Sequence of chain 1.D:
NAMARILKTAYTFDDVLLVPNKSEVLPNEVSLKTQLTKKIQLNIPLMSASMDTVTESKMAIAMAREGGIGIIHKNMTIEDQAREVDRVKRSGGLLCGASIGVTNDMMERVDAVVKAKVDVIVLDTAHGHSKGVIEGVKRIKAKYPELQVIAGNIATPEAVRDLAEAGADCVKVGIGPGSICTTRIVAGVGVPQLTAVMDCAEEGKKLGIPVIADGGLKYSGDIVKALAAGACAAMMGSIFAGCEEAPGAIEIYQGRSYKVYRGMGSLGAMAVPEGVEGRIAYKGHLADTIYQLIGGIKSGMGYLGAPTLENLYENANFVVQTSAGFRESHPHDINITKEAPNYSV

The protein below binds the small molecule below.
Small molecule (SMILES): C=C(C)c1cccc(C(C)(C)NC(=O)Nc2ccc(Cl)c(N[C@@H]3O[C@H](CO)[C@H](O)[C@H]3O)c2)c1

Sequence of chain 1.A:
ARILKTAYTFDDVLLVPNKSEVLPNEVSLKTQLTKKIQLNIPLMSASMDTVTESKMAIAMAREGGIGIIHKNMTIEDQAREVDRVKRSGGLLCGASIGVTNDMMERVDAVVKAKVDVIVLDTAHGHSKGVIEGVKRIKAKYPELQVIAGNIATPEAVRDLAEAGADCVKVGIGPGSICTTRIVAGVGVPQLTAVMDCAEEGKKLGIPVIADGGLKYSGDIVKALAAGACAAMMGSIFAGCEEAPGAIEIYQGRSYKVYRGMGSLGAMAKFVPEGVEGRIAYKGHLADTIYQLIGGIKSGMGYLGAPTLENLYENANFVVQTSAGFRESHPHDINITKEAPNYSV

Binding-site contacts:
Ligand atom C19 contacts residue SER315 of chain 1.D at 3.6 Å.
Ligand atom O5 contacts residue HIS128 of chain 1.A at 3.0 Å (h-bond).
Ligand atom C19 contacts residue PRO28 of chain 1.D at 3.8 Å (hydrophobic).
Ligand atom C8 contacts residue IMP1 of chain 1.E at 3.6 Å.
Ligand atom C12 contacts residue GLU290 of chain 1.A at 3.7 Å.
Ligand atom C12 contacts residue GLY266 of chain 1.A at 3.7 Å.
Ligand atom C7 contacts residue ALA127 of chain 1.A at 3.8 Å (hydrophobic).
Ligand atom C26 contacts residue THR126 of chain 1.A at 3.6 Å.
Ligand atom C10 contacts residue GLU290 of chain 1.A at 3.6 Å.
Ligand atom C7 contacts residue IMP1 of chain 1.E at 3.6 Å.
Ligand atom C18 contacts residue SER315 of chain 1.D at 3.5 Å.
Ligand atom C2 contacts residue GLY266 of chain 1.A at 3.5 Å.
Ligand atom CL1 contacts residue HIS128 of chain 1.A at 3.7 Å.
Ligand atom C4 contacts residue GLY266 of chain 1.A at 3.7 Å.
Ligand atom C12 contacts residue MET271 of chain 1.A at 3.6 Å (hydrophobic).
Ligand atom N4 contacts residue GLU290 of chain 1.A at 3.0 Å (salt-bridge).
Ligand atom C9 contacts residue TYR319 of chain 1.D at 3.9 Å (hydrophobic).
Ligand atom C3 contacts residue GLY266 of chain 1.A at 3.5 Å.
Ligand atom C9 contacts residue THR184 of chain 1.A at 3.4 Å.
Ligand atom O4 contacts residue THR126 of chain 1.A at 3.3 Å.
Ligand atom C12 contacts residue VAL288 of chain 1.A at 3.9 Å (hydrophobic).
Ligand atom O5 contacts residue SER131 of chain 1.A at 3.0 Å (h-bond).
Ligand atom N3 contacts residue GLU290 of chain 1.A at 3.2 Å (salt-bridge).
Ligand atom C9 contacts residue IMP1 of chain 1.E at 3.4 Å.
Ligand atom O6 contacts residue SER131 of chain 1.A at 2.8 Å (h-bond).
Ligand atom C1 contacts residue GLY266 of chain 1.A at 3.8 Å.
Ligand atom C18 contacts residue TYR319 of chain 1.D at 3.5 Å (hydrophobic).
Ligand atom O4 contacts residue ALA127 of chain 1.A at 3.4 Å (h-bond).
Ligand atom C29 contacts residue LEU27 of chain 1.D at 3.7 Å (hydrophobic).
Ligand atom C10 contacts residue ALA127 of chain 1.A at 3.8 Å (hydrophobic).
Ligand atom CL1 contacts residue GLY318 of chain 1.D at 3.5 Å.
Ligand atom C6 contacts residue ALA127 of chain 1.A at 3.8 Å (hydrophobic).
Ligand atom C9 contacts residue ALA127 of chain 1.A at 3.7 Å (hydrophobic).
Ligand atom O6 contacts residue VAL134 of chain 1.A at 3.8 Å.
Ligand atom C25 contacts residue THR126 of chain 1.A at 3.8 Å.
Ligand atom C3 contacts residue MET265 of chain 1.A at 3.6 Å (hydrophobic).
Ligand atom O3 contacts residue LEU27 of chain 1.D at 3.6 Å.
Ligand atom O6 contacts residue GLY133 of chain 1.A at 3.7 Å.
Ligand atom C9 contacts residue GLU290 of chain 1.A at 3.8 Å.
Ligand atom O2 contacts residue ALA127 of chain 1.A at 3.8 Å.